Sequence of chain 1.B:
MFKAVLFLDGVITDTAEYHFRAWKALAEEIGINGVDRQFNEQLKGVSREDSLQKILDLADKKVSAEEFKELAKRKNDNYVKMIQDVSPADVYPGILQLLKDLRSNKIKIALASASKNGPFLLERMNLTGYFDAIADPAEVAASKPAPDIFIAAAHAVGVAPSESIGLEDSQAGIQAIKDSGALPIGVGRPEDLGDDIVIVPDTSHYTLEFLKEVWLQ

The protein below binds the small molecule below.
Small molecule (SMILES): CC(=O)OP(=O)(O)O

Binding-site contacts:
Ligand atom O3P contacts residue LYS76 of chain 1.B at 3.6 Å.
Ligand atom O2 contacts residue LYS117 of chain 1.B at 3.9 Å.
Ligand atom O1 contacts residue LYS76 of chain 1.B at 3.9 Å.
Ligand atom O2P contacts residue LYS117 of chain 1.B at 2.6 Å (salt-bridge).
Ligand atom P contacts residue ARG49 of chain 1.B at 3.9 Å.
Ligand atom O2P contacts residue ARG49 of chain 1.B at 3.6 Å.
Ligand atom O1P contacts residue SER48 of chain 1.B at 3.9 Å.
Ligand atom P contacts residue LYS117 of chain 1.B at 3.9 Å.
Ligand atom O2 contacts residue VAL47 of chain 1.B at 4.2 Å.
Ligand atom O1 contacts residue TRP24 of chain 1.B at 4.2 Å.
Ligand atom C1 contacts residue HIS20 of chain 1.B at 4.2 Å.
Ligand atom O2 contacts residue HIS20 of chain 1.B at 4.3 Å.
Ligand atom O1 contacts residue HIS20 of chain 1.B at 4.1 Å.
Ligand atom O1P contacts residue ARG49 of chain 1.B at 3.1 Å (salt-bridge).
Ligand atom O1 contacts residue SER52 of chain 1.B at 4.3 Å.
Ligand atom C1 contacts residue VAL47 of chain 1.B at 3.5 Å (hydrophobic).
Ligand atom O1 contacts residue VAL47 of chain 1.B at 3.8 Å.
Ligand atom O3P contacts residue ARG49 of chain 1.B at 3.1 Å (salt-bridge).
Ligand atom C1M contacts residue LEU44 of chain 1.B at 4.2 Å (hydrophobic).
Ligand atom C1M contacts residue VAL47 of chain 1.B at 3.3 Å (hydrophobic).